Binding-site contacts:
Ligand atom C2 contacts residue ASN1134 of chain 1.B at 2.5 Å.
Ligand atom C8 contacts residue ASN1134 of chain 1.B at 3.4 Å.
Ligand atom N2 contacts residue ASN1134 of chain 1.B at 3.0 Å (h-bond).
Ligand atom O7 contacts residue VAL1133 of chain 1.B at 4.4 Å.
Ligand atom C4 contacts residue ASN1134 of chain 1.B at 4.2 Å.
Ligand atom C3 contacts residue ASN1134 of chain 1.B at 3.8 Å.
Ligand atom C1 contacts residue ASN1134 of chain 1.B at 1.4 Å.
Ligand atom O7 contacts residue ASN1134 of chain 1.B at 3.3 Å (h-bond).
Ligand atom C5 contacts residue ASN1134 of chain 1.B at 3.6 Å.
Ligand atom O5 contacts residue ASN1134 of chain 1.B at 2.3 Å (h-bond).
Ligand atom C7 contacts residue ASN1134 of chain 1.B at 3.2 Å.
Ligand atom O7 contacts residue ILE1132 of chain 1.B at 4.3 Å.

A protein and the small-molecule ligand that binds it are described below.
Small molecule (SMILES): CC(=O)N[C@@H]1[C@@H](O)[C@H](O)[C@@H](CO)O[C@H]1O

Sequence of chain 1.B:
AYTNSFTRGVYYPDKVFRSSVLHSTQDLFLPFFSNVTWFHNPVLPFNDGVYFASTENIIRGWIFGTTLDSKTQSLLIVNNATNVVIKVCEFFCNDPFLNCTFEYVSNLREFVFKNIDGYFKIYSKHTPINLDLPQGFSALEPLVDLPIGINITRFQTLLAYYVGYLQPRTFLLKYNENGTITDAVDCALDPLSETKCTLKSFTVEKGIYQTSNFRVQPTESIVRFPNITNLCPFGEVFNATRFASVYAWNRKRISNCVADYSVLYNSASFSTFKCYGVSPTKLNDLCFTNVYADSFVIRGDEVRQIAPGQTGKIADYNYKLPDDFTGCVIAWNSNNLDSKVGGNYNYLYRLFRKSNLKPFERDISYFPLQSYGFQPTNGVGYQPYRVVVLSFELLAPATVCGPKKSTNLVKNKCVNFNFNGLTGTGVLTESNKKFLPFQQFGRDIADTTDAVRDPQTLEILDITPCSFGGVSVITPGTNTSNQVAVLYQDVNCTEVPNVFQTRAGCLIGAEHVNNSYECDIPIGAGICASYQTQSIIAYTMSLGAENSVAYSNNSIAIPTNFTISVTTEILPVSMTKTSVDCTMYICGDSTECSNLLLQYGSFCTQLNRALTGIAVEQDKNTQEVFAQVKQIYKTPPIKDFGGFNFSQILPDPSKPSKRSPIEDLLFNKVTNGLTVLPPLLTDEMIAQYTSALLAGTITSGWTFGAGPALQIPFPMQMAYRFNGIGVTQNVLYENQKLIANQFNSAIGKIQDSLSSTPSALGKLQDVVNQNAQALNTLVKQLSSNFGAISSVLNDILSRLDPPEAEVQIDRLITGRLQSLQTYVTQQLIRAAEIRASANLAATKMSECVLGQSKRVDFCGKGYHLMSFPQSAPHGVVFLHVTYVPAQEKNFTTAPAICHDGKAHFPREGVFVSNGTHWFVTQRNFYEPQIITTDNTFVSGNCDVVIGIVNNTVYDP